Binding-site contacts:
Ligand atom O5 contacts residue ASN329 of chain 1.A at 2.4 Å (h-bond).
Ligand atom O7 contacts residue GLN332 of chain 1.A at 3.1 Å (h-bond).
Ligand atom C7 contacts residue GLN332 of chain 1.A at 4.0 Å.
Ligand atom C5 contacts residue ALA307 of chain 1.A at 4.2 Å (hydrophobic).
Ligand atom O5 contacts residue THR305 of chain 1.A at 4.4 Å.
Ligand atom O5 contacts residue ALA307 of chain 1.A at 3.6 Å.
Ligand atom O7 contacts residue LYS327 of chain 1.A at 3.4 Å.
Ligand atom C4 contacts residue ASN329 of chain 1.A at 4.2 Å.
Ligand atom C7 contacts residue ASP353 of chain 1.A at 3.8 Å.
Ligand atom C2 contacts residue ASN329 of chain 1.A at 2.5 Å.
Ligand atom C3 contacts residue ASP353 of chain 1.A at 4.3 Å.
Ligand atom C8 contacts residue GLN308 of chain 1.A at 3.5 Å.
Ligand atom O6 contacts residue GLN308 of chain 1.A at 4.5 Å.
Ligand atom C1 contacts residue ASP353 of chain 1.A at 3.8 Å.
Ligand atom C7 contacts residue ASN329 of chain 1.A at 3.6 Å.
Ligand atom C1 contacts residue ALA307 of chain 1.A at 4.3 Å (hydrophobic).
Ligand atom O7 contacts residue ASN329 of chain 1.A at 3.8 Å.
Ligand atom C8 contacts residue VAL351 of chain 1.A at 4.0 Å (hydrophobic).
Ligand atom C6 contacts residue GLN308 of chain 1.A at 4.5 Å.
Ligand atom C1 contacts residue SER331 of chain 1.A at 4.1 Å.
Ligand atom C2 contacts residue ASP353 of chain 1.A at 3.8 Å.
Ligand atom C6 contacts residue ALA307 of chain 1.A at 3.8 Å (hydrophobic).
Ligand atom C5 contacts residue ASN329 of chain 1.A at 3.6 Å.
Ligand atom C1 contacts residue ASN329 of chain 1.A at 1.4 Å.
Ligand atom C8 contacts residue LYS327 of chain 1.A at 4.3 Å.
Ligand atom O6 contacts residue ALA307 of chain 1.A at 4.2 Å.
Ligand atom C8 contacts residue ASP353 of chain 1.A at 3.7 Å.
Ligand atom C6 contacts residue GLN332 of chain 1.A at 4.0 Å.
Ligand atom C7 contacts residue LYS327 of chain 1.A at 4.1 Å.
Ligand atom N2 contacts residue ASP353 of chain 1.A at 2.9 Å (salt-bridge).
Ligand atom N2 contacts residue ASN329 of chain 1.A at 2.9 Å (h-bond).
Ligand atom C3 contacts residue ASN329 of chain 1.A at 3.8 Å.

This protein binds this small molecule.
Small molecule (SMILES): CC(=O)N[C@H]1[C@H](O[C@H]2[C@H](O)[C@@H](NC(C)=O)CO[C@@H]2CO)O[C@H](CO)[C@@H](O)[C@@H]1O

Sequence of chain 1.A:
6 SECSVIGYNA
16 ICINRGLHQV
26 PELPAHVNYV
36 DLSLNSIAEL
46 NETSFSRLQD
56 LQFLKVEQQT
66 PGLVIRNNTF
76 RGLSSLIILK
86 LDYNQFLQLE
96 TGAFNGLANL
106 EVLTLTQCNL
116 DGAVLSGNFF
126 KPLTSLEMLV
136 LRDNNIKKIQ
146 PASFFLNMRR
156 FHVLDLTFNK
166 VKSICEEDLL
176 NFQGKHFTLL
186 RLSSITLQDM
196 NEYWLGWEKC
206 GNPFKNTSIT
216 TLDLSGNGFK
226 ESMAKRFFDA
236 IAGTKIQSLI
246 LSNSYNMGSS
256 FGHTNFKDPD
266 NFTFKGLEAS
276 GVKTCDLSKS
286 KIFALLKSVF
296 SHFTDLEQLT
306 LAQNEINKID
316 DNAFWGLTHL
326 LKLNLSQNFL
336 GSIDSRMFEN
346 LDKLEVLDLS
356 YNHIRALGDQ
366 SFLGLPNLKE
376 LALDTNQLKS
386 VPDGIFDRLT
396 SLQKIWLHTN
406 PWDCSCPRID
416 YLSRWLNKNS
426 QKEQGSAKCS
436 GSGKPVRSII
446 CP